Sequence of chain 1.B:
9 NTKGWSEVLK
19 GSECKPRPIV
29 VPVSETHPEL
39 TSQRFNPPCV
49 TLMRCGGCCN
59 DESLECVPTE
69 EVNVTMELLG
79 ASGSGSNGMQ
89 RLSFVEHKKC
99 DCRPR

A small-molecule ligand and the protein it binds are described below.
Small molecule (SMILES): CC(=O)N[C@@H]1[C@@H](O)[C@H](O)[C@@H](CO)O[C@H]1O

Binding-site contacts:
Ligand atom C7 contacts residue GLU69 of chain 1.B at 3.9 Å.
Ligand atom O5 contacts residue ASN71 of chain 1.B at 2.4 Å (h-bond).
Ligand atom C7 contacts residue ASN71 of chain 1.B at 4.0 Å.
Ligand atom N2 contacts residue ASN71 of chain 1.B at 3.1 Å (h-bond).
Ligand atom C4 contacts residue ASN71 of chain 1.B at 4.4 Å.
Ligand atom C5 contacts residue ASN71 of chain 1.B at 3.6 Å.
Ligand atom C1 contacts residue ASN71 of chain 1.B at 1.5 Å.
Ligand atom C8 contacts residue GLU69 of chain 1.B at 3.7 Å.
Ligand atom O7 contacts residue VAL70 of chain 1.B at 4.3 Å.
Ligand atom O7 contacts residue GLU69 of chain 1.B at 4.0 Å.
Ligand atom C2 contacts residue ASN71 of chain 1.B at 2.7 Å.
Ligand atom O7 contacts residue ASN71 of chain 1.B at 4.0 Å.
Ligand atom C3 contacts residue ASN71 of chain 1.B at 3.9 Å.
Ligand atom C7 contacts residue VAL70 of chain 1.B at 4.5 Å (hydrophobic).